A small-molecule ligand and the protein it binds are described below.
Small molecule (SMILES): CC(=O)N[C@@H]1[C@@H](O)[C@H](O)[C@@H](CO)O[C@H]1O

Sequence of chain 1.C:
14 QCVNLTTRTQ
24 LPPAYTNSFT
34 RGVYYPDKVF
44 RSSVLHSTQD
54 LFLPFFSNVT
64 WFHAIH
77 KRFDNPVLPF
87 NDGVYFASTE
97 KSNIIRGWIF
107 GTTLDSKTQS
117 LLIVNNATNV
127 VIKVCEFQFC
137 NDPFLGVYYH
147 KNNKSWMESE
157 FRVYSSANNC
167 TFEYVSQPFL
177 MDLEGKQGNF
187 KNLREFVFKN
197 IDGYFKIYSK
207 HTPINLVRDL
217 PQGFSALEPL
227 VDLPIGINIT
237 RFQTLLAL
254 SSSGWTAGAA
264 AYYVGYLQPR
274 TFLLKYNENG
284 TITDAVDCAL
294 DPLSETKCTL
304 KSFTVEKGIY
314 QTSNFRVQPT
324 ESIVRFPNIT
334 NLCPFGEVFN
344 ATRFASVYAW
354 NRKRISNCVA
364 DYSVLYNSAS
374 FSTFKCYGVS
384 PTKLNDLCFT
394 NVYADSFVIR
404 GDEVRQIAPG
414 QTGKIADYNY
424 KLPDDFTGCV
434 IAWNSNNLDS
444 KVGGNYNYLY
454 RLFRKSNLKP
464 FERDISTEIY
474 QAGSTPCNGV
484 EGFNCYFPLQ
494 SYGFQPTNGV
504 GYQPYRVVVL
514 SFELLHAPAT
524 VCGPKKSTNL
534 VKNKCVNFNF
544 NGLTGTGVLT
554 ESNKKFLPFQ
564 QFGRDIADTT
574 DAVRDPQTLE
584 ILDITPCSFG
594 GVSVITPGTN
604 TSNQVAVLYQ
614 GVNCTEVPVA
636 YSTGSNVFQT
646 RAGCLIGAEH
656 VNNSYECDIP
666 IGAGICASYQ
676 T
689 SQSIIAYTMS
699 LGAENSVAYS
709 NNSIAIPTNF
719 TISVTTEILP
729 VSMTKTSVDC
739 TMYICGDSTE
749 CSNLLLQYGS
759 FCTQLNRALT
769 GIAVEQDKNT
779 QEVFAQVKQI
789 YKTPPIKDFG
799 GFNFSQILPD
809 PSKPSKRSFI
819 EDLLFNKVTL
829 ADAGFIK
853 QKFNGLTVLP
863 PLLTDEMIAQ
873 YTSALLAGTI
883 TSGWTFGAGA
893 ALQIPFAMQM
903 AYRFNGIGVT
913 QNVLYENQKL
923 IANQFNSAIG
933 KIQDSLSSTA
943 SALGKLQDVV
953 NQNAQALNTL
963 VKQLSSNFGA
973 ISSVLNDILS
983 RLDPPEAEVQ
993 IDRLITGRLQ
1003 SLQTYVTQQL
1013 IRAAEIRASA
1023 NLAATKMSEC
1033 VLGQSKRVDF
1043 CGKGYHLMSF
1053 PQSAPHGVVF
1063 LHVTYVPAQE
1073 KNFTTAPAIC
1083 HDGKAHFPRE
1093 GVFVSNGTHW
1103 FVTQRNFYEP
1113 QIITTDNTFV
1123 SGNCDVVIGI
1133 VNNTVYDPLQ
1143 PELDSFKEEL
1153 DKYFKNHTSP

Binding-site contacts:
Ligand atom O6 contacts residue ASP796 of chain 1.A at 4.5 Å.
Ligand atom C8 contacts residue GLY1131 of chain 1.C at 3.6 Å.
Ligand atom O5 contacts residue ASN709 of chain 1.C at 2.4 Å (h-bond).
Ligand atom C1 contacts residue ASN709 of chain 1.C at 1.4 Å.
Ligand atom O5 contacts residue ASP796 of chain 1.A at 4.3 Å.
Ligand atom C8 contacts residue ASN709 of chain 1.C at 4.5 Å.
Ligand atom C3 contacts residue ASN709 of chain 1.C at 3.8 Å.
Ligand atom C4 contacts residue ASN709 of chain 1.C at 4.2 Å.
Ligand atom C5 contacts residue ASN709 of chain 1.C at 3.7 Å.
Ligand atom O7 contacts residue ASN709 of chain 1.C at 3.6 Å.
Ligand atom C7 contacts residue ASN709 of chain 1.C at 3.4 Å.
Ligand atom C2 contacts residue ASN709 of chain 1.C at 2.5 Å.
Ligand atom N2 contacts residue ASN709 of chain 1.C at 2.9 Å (h-bond).

Sequence of chain 1.A:
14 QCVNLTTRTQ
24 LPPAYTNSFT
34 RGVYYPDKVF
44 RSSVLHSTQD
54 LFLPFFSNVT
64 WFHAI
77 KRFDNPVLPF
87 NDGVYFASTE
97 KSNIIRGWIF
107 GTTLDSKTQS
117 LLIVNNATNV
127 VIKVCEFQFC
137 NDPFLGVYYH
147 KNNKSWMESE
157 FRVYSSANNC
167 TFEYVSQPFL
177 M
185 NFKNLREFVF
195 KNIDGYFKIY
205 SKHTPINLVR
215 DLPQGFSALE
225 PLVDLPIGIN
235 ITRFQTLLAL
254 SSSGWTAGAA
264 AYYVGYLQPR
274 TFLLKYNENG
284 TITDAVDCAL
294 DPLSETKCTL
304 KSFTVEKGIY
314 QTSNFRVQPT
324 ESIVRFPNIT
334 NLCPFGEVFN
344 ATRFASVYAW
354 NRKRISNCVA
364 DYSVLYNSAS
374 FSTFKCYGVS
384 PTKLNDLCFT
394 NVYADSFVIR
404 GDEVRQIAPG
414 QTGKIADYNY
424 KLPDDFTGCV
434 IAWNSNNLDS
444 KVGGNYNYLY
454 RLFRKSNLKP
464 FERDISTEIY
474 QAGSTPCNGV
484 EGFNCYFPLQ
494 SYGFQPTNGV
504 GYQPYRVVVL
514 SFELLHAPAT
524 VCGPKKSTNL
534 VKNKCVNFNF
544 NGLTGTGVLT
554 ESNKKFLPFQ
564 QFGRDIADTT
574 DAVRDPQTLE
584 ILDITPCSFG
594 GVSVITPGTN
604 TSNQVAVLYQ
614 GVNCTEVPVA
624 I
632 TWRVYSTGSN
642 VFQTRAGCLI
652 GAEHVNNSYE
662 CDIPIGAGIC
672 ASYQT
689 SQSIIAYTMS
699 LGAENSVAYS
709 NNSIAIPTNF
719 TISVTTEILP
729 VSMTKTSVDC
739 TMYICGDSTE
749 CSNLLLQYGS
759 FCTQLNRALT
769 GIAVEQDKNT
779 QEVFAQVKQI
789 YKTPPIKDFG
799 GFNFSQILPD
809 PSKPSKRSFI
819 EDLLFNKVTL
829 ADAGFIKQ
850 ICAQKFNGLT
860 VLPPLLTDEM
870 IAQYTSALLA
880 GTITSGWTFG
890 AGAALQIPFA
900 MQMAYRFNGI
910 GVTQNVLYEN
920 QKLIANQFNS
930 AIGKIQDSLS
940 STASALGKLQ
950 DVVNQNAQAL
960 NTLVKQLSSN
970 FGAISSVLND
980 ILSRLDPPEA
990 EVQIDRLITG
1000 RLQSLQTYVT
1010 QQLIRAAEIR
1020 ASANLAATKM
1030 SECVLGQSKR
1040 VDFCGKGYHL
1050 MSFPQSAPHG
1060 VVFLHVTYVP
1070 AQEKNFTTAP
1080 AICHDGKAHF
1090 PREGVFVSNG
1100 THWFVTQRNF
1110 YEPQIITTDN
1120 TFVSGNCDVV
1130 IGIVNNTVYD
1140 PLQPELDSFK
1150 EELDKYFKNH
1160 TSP